A small-molecule ligand and the protein it binds are described below.
Small molecule (SMILES): CCCCCCCCCCC[C@H](CC(=O)O)c1c(C)c(C)cc2c1nc1c(=O)[nH]c(=O)nc-1n2C[C@H](O)[C@H](O)[C@H](O)COP(=O)(O)O

Binding-site contacts:
Ligand atom C4A contacts residue TRP4 of chain 1.B at 3.4 Å (hydrophobic).
Ligand atom C2 contacts residue ASN2 of chain 1.B at 3.1 Å.
Ligand atom O2 contacts residue TRP4 of chain 1.B at 3.6 Å.
Ligand atom N10 contacts residue TRP4 of chain 1.B at 3.5 Å.
Ligand atom C2 contacts residue TRP4 of chain 1.B at 3.2 Å (hydrophobic).
Ligand atom C11 contacts residue VAL184 of chain 1.B at 3.4 Å (hydrophobic).
Ligand atom C8 contacts residue ALA185 of chain 1.B at 3.4 Å (hydrophobic).
Ligand atom O4 contacts residue TRP4 of chain 1.B at 3.5 Å.
Ligand atom C14 contacts residue VAL213 of chain 1.B at 3.5 Å (hydrophobic).
Ligand atom O2' contacts residue PHE224 of chain 1.B at 3.1 Å.
Ligand atom C10 contacts residue TRP4 of chain 1.B at 3.4 Å (hydrophobic).
Ligand atom O2 contacts residue MET1 of chain 1.B at 3.0 Å.
Ligand atom O2B contacts residue TRP4 of chain 1.B at 3.6 Å.
Ligand atom C1B contacts residue MET1 of chain 1.B at 3.3 Å (hydrophobic).
Ligand atom C8M contacts residue ALA185 of chain 1.B at 3.3 Å (hydrophobic).
Ligand atom C5' contacts residue TRP4 of chain 1.B at 3.4 Å (hydrophobic).
Ligand atom O2B contacts residue ASN193 of chain 1.B at 3.1 Å (h-bond).
Ligand atom C3B contacts residue MET1 of chain 1.B at 3.5 Å (hydrophobic).
Ligand atom O4 contacts residue PHE224 of chain 1.B at 3.0 Å.
Ligand atom O1' contacts residue PHE224 of chain 1.B at 3.0 Å.
Ligand atom N3 contacts residue ASN2 of chain 1.B at 2.6 Å (h-bond).
Ligand atom N1 contacts residue MET1 of chain 1.B at 3.3 Å (h-bond).
Ligand atom C14 contacts residue VAL132 of chain 1.B at 3.5 Å (hydrophobic).
Ligand atom C4 contacts residue PHE224 of chain 1.B at 3.4 Å (hydrophobic).
Ligand atom C2 contacts residue MET1 of chain 1.B at 3.5 Å (hydrophobic).
Ligand atom C9' contacts residue VAL184 of chain 1.B at 3.6 Å (hydrophobic).
Ligand atom N1 contacts residue TRP4 of chain 1.B at 3.4 Å (h-bond).
Ligand atom N3 contacts residue TRP4 of chain 1.B at 3.2 Å.
Ligand atom C15 contacts residue TYR177 of chain 1.B at 3.5 Å (hydrophobic).
Ligand atom C7' contacts residue VAL184 of chain 1.B at 3.3 Å (hydrophobic).
Ligand atom O2 contacts residue ASN2 of chain 1.B at 2.7 Å (h-bond).
Ligand atom O3' contacts residue MET1 of chain 1.B at 3.1 Å.
Ligand atom O4' contacts residue ASN193 of chain 1.B at 2.6 Å (h-bond).
Ligand atom C4B contacts residue ASN193 of chain 1.B at 2.9 Å.
Ligand atom C1' contacts residue PHE224 of chain 1.B at 3.5 Å (hydrophobic).
Ligand atom C9' contacts residue LEU199 of chain 1.B at 3.5 Å (hydrophobic).
Ligand atom C2B contacts residue TRP4 of chain 1.B at 3.6 Å (hydrophobic).
Ligand atom C15 contacts residue VAL213 of chain 1.B at 3.4 Å (hydrophobic).
Ligand atom C4 contacts residue TRP4 of chain 1.B at 3.4 Å (hydrophobic).
Ligand atom C4' contacts residue TYR6 of chain 1.B at 3.0 Å (hydrophobic).

Sequence of chain 1.B:
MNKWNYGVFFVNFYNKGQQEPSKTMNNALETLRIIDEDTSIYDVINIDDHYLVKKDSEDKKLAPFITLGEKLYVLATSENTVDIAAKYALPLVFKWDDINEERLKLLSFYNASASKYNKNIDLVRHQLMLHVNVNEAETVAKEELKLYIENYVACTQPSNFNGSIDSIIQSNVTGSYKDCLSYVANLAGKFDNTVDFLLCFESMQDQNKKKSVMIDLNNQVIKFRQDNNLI